Binding-site contacts:
Ligand atom C6 contacts residue LYS297 of chain 2.B at 2.9 Å.
Ligand atom C4 contacts residue ARG306 of chain 2.B at 4.1 Å.
Ligand atom C22 contacts residue ARG306 of chain 2.B at 4.2 Å.
Ligand atom C24 contacts residue TYR310 of chain 2.B at 3.6 Å (hydrophobic).
Ligand atom C26 contacts residue TYR310 of chain 2.B at 3.8 Å (hydrophobic).
Ligand atom C2 contacts residue ASP295 of chain 2.B at 3.4 Å.
Ligand atom C7 contacts residue LYS297 of chain 2.B at 3.5 Å.
Ligand atom C25 contacts residue ARG306 of chain 2.B at 4.2 Å.
Ligand atom O2 contacts residue ASP295 of chain 2.B at 2.8 Å (salt-bridge).
Ligand atom O11 contacts residue GLN291 of chain 2.B at 4.2 Å.
Ligand atom O24 contacts residue PRO305 of chain 2.B at 4.1 Å.
Ligand atom C25 contacts residue TYR340 of chain 2.B at 4.3 Å (hydrophobic).
Ligand atom C23 contacts residue PHE294 of chain 2.B at 3.6 Å (hydrophobic).
Ligand atom O1 contacts residue PHE294 of chain 2.B at 3.3 Å (h-bond).
Ligand atom O1 contacts residue ALA296 of chain 2.B at 3.3 Å (h-bond).
Ligand atom C1 contacts residue PHE294 of chain 2.B at 4.1 Å (hydrophobic).
Ligand atom O91 contacts residue ASP295 of chain 2.B at 3.6 Å.
Ligand atom C1 contacts residue ALA296 of chain 2.B at 4.2 Å (hydrophobic).
Ligand atom C1 contacts residue ASP295 of chain 2.B at 4.0 Å.
Ligand atom O24 contacts residue TYR310 of chain 2.B at 2.8 Å (h-bond).
Ligand atom C27 contacts residue PHE341 of chain 2.B at 4.0 Å (hydrophobic).
Ligand atom C3 contacts residue ARG306 of chain 2.B at 4.2 Å.
Ligand atom C16 contacts residue ARG306 of chain 2.B at 3.6 Å.
Ligand atom C20 contacts residue PHE294 of chain 2.B at 3.9 Å (hydrophobic).
Ligand atom O1 contacts residue ASP295 of chain 2.B at 3.7 Å.
Ligand atom C4 contacts residue LYS297 of chain 2.B at 4.1 Å.
Ligand atom C24 contacts residue PRO305 of chain 2.B at 4.2 Å (hydrophobic).
Ligand atom C22 contacts residue TYR340 of chain 2.B at 4.1 Å (hydrophobic).
Ligand atom O24 contacts residue PHE294 of chain 2.B at 2.9 Å (h-bond).
Ligand atom O3 contacts residue ARG306 of chain 2.B at 3.2 Å (salt-bridge).
Ligand atom O2 contacts residue ARG306 of chain 2.B at 3.7 Å.
Ligand atom C27 contacts residue PHE294 of chain 2.B at 4.1 Å (hydrophobic).
Ligand atom C26 contacts residue PHE294 of chain 2.B at 3.9 Å (hydrophobic).
Ligand atom C24 contacts residue PHE294 of chain 2.B at 3.5 Å (hydrophobic).
Ligand atom O7 contacts residue LYS297 of chain 2.B at 3.7 Å.
Ligand atom C27 contacts residue VAL333 of chain 2.B at 3.8 Å (hydrophobic).
Ligand atom C7 contacts residue ASP295 of chain 2.B at 4.3 Å.
Ligand atom C5 contacts residue LYS297 of chain 2.B at 3.7 Å.
Ligand atom O1 contacts residue ARG306 of chain 2.B at 4.3 Å.
Ligand atom O2 contacts residue ALA296 of chain 2.B at 3.7 Å.

The protein below binds the small molecule below.
Small molecule (SMILES): CC[C@H](/C=C(/C)[C@@H]1C[C@@H](OC)C[C@H](O)C(C)(C)[C@@]2(O)O[C@@H](C[C@@H](OC)[C@H](O)C(=O)O1)C[C@@H](OC)[C@H]2O)CO

Sequence of chain 2.B:
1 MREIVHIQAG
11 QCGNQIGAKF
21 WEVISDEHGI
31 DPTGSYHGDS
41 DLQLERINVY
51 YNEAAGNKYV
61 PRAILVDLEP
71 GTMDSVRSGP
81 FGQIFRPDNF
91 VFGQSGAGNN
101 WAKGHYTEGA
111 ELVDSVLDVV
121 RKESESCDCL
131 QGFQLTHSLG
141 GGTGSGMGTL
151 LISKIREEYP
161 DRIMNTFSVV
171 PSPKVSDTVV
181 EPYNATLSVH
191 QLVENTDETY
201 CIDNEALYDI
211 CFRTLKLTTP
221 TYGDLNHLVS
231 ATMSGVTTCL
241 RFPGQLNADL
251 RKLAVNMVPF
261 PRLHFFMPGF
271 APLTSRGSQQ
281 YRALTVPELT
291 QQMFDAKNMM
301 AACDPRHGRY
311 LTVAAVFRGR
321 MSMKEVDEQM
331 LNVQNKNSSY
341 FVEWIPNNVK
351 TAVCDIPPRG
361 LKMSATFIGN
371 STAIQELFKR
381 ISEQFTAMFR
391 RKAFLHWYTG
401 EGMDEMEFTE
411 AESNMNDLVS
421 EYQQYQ